This protein binds this small molecule.
Small molecule (SMILES): CC(=O)N[C@H]1[C@H](O[C@H]2[C@H](O)[C@@H](NC(C)=O)CO[C@@H]2CO)O[C@H](CO)[C@@H](O[C@@H]2O[C@H](CO)[C@@H](O)[C@H](O)[C@@H]2O)[C@@H]1O

Binding-site contacts:
Ligand atom C8 contacts residue ARG125 of chain 1.A at 3.7 Å.
Ligand atom C8 contacts residue ARG170 of chain 1.A at 3.5 Å.
Ligand atom C5 contacts residue ASN498 of chain 1.A at 3.6 Å.
Ligand atom O6 contacts residue ARG170 of chain 1.A at 2.6 Å (salt-bridge).
Ligand atom C3 contacts residue ASN498 of chain 1.A at 3.7 Å.
Ligand atom C1 contacts residue ASN498 of chain 1.A at 1.4 Å.
Ligand atom O5 contacts residue ARG170 of chain 1.A at 3.8 Å.
Ligand atom N2 contacts residue ASN498 of chain 1.A at 2.8 Å (h-bond).
Ligand atom C2 contacts residue ASN498 of chain 1.A at 2.4 Å.
Ligand atom C6 contacts residue ARG170 of chain 1.A at 3.6 Å.
Ligand atom C7 contacts residue ARG125 of chain 1.A at 3.7 Å.
Ligand atom C4 contacts residue ASN498 of chain 1.A at 4.2 Å.
Ligand atom C5 contacts residue ARG170 of chain 1.A at 3.8 Å.
Ligand atom O6 contacts residue ASN498 of chain 1.A at 4.2 Å.
Ligand atom O7 contacts residue ARG125 of chain 1.A at 2.9 Å (salt-bridge).
Ligand atom O5 contacts residue ASN498 of chain 1.A at 2.3 Å (h-bond).
Ligand atom C7 contacts residue ASN498 of chain 1.A at 3.1 Å.
Ligand atom C8 contacts residue ASN498 of chain 1.A at 4.3 Å.
Ligand atom O7 contacts residue ASN498 of chain 1.A at 2.9 Å (h-bond).
Ligand atom O7 contacts residue GLY53 of chain 1.A at 4.3 Å.

Sequence of chain 1.A:
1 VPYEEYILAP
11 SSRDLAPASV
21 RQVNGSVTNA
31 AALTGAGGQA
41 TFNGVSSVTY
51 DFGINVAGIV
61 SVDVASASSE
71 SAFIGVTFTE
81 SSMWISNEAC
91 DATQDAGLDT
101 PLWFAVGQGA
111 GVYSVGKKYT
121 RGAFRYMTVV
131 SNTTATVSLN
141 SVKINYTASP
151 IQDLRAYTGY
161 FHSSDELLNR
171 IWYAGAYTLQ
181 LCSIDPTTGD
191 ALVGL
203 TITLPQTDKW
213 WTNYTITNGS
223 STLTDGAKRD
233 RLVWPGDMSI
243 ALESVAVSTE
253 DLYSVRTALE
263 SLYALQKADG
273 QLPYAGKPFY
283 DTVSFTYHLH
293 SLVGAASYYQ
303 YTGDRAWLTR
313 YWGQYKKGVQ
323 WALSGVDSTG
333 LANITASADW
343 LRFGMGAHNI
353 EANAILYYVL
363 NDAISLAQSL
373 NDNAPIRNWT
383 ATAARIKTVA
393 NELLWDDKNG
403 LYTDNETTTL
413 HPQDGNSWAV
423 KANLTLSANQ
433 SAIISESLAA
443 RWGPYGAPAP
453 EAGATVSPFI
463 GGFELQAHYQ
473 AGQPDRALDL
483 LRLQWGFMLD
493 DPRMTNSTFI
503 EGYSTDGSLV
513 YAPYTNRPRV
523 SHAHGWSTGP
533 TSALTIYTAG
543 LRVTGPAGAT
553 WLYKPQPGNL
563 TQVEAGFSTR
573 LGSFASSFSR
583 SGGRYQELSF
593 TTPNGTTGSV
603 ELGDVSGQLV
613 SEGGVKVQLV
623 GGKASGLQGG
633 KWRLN